The protein below binds the small molecule below.
Small molecule (SMILES): CC(=O)N[C@@H]1[C@@H](O)[C@H](O)[C@@H](CO)O[C@H]1O

Binding-site contacts:
Ligand atom C2 contacts residue ASN120 of chain 1.G at 3.8 Å.
Ligand atom C8 contacts residue TRP170 of chain 1.G at 3.8 Å (hydrophobic).
Ligand atom C7 contacts residue ASN120 of chain 1.G at 3.6 Å.
Ligand atom O5 contacts residue ASN120 of chain 1.G at 4.0 Å.
Ligand atom C2 contacts residue GLU168 of chain 1.G at 4.1 Å.
Ligand atom C7 contacts residue GLU168 of chain 1.G at 4.2 Å.
Ligand atom C8 contacts residue ASN120 of chain 1.G at 4.1 Å.
Ligand atom C8 contacts residue GLU168 of chain 1.G at 4.0 Å.
Ligand atom C1 contacts residue ASN120 of chain 1.G at 3.2 Å.
Ligand atom O7 contacts residue GLU168 of chain 1.G at 3.2 Å (salt-bridge).
Ligand atom N2 contacts residue ASN120 of chain 1.G at 3.4 Å (h-bond).
Ligand atom O7 contacts residue ASN120 of chain 1.G at 3.9 Å.
Ligand atom C1 contacts residue GLU168 of chain 1.G at 4.4 Å.
Ligand atom C8 contacts residue VAL118 of chain 1.G at 3.7 Å (hydrophobic).

Sequence of chain 1.G:
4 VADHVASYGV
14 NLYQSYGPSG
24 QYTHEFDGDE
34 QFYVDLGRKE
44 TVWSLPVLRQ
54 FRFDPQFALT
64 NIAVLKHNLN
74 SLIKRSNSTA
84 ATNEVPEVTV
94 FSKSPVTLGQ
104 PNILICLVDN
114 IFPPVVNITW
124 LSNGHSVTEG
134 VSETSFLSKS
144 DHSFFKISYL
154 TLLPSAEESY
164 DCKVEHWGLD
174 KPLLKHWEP